Sequence of chain 1.L:
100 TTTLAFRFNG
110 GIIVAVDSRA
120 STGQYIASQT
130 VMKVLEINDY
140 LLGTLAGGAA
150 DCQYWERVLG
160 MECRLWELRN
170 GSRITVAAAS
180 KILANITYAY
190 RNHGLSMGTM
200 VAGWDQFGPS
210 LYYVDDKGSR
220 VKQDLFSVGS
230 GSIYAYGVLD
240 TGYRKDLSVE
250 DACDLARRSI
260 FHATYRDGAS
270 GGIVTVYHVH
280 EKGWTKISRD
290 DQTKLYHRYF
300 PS

Sequence of chain 1.K:
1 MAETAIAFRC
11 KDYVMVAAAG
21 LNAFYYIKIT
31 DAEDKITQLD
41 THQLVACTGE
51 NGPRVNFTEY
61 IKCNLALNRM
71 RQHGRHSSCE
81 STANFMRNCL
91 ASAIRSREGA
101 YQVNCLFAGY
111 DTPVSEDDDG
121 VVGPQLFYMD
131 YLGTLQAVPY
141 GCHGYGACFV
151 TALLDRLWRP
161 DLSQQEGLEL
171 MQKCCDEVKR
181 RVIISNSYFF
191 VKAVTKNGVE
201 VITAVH

Binding-site contacts:
Ligand atom N2 contacts residue SER226 of chain 1.L at 3.2 Å (h-bond).
Ligand atom C16 contacts residue ILE29 of chain 1.K at 3.6 Å (hydrophobic).
Ligand atom C10 contacts residue PHE24 of chain 1.K at 3.5 Å (hydrophobic).
Ligand atom O2 contacts residue SER226 of chain 1.L at 3.2 Å (h-bond).
Ligand atom C11 contacts residue SER231 of chain 1.L at 3.5 Å.
Ligand atom O2 contacts residue ILE29 of chain 1.K at 3.2 Å.
Ligand atom C12 contacts residue PHE24 of chain 1.K at 3.6 Å (hydrophobic).
Ligand atom C contacts residue GLY146 of chain 1.L at 3.6 Å.
Ligand atom C12 contacts residue SER226 of chain 1.L at 3.3 Å.
Ligand atom C20 contacts residue PHE24 of chain 1.K at 3.6 Å (hydrophobic).
Ligand atom N1 contacts residue PHE24 of chain 1.K at 3.4 Å.
Ligand atom O1 contacts residue PHE24 of chain 1.K at 3.6 Å.
Ligand atom N1 contacts residue TYR212 of chain 1.L at 3.1 Å (h-bond).
Ligand atom O2 contacts residue TYR235 of chain 1.L at 2.3 Å (h-bond).
Ligand atom C15 contacts residue TYR212 of chain 1.L at 3.4 Å (hydrophobic).
Ligand atom O contacts residue GLY146 of chain 1.L at 3.4 Å (h-bond).
Ligand atom O1 contacts residue GLY228 of chain 1.L at 3.0 Å (h-bond).
Ligand atom C17 contacts residue ILE29 of chain 1.K at 3.7 Å (hydrophobic).
Ligand atom N3 contacts residue TYR212 of chain 1.L at 3.6 Å.
Ligand atom C16 contacts residue PHE225 of chain 1.L at 3.4 Å (hydrophobic).
Ligand atom C13 contacts residue TYR235 of chain 1.L at 3.3 Å (hydrophobic).
Ligand atom C18 contacts residue ASN22 of chain 1.K at 3.3 Å.
Ligand atom C19 contacts residue TYR212 of chain 1.L at 3.6 Å (hydrophobic).
Ligand atom C6 contacts residue MET196 of chain 1.L at 3.3 Å (hydrophobic).
Ligand atom C19 contacts residue PHE24 of chain 1.K at 3.5 Å (hydrophobic).
Ligand atom C20 contacts residue TYR212 of chain 1.L at 3.3 Å (hydrophobic).
Ligand atom C7 contacts residue MET196 of chain 1.L at 3.7 Å (hydrophobic).
Ligand atom N1 contacts residue VAL227 of chain 1.L at 3.6 Å.
Ligand atom C7 contacts residue GLY197 of chain 1.L at 3.5 Å.
Ligand atom C6 contacts residue GLY197 of chain 1.L at 3.6 Å.
Ligand atom C12 contacts residue SER231 of chain 1.L at 3.6 Å.
Ligand atom C16 contacts residue TYR212 of chain 1.L at 3.5 Å (hydrophobic).
Ligand atom C13 contacts residue SER226 of chain 1.L at 3.0 Å.
Ligand atom C9 contacts residue PHE24 of chain 1.K at 3.4 Å (hydrophobic).
Ligand atom C6 contacts residue ASP215 of chain 1.L at 3.4 Å.
Ligand atom C11 contacts residue PHE24 of chain 1.K at 3.2 Å (hydrophobic).
Ligand atom C8 contacts residue TYR212 of chain 1.L at 3.6 Å (hydrophobic).
Ligand atom C9 contacts residue VAL227 of chain 1.L at 3.5 Å (hydrophobic).
Ligand atom C7 contacts residue TYR212 of chain 1.L at 3.3 Å (hydrophobic).
Ligand atom C9 contacts residue GLY228 of chain 1.L at 3.7 Å.

This small molecule binds to this protein.
Small molecule (SMILES): O=C(NC1CC1)c1cccc(NC(=O)c2ccc(=O)n(Cc3ccccc3)n2)c1